The small molecule below binds the protein below.
Small molecule (SMILES): CC(=O)N[C@@H]1[C@@H](O)[C@H](O)[C@@H](CO)O[C@H]1O

Sequence of chain 4.B:
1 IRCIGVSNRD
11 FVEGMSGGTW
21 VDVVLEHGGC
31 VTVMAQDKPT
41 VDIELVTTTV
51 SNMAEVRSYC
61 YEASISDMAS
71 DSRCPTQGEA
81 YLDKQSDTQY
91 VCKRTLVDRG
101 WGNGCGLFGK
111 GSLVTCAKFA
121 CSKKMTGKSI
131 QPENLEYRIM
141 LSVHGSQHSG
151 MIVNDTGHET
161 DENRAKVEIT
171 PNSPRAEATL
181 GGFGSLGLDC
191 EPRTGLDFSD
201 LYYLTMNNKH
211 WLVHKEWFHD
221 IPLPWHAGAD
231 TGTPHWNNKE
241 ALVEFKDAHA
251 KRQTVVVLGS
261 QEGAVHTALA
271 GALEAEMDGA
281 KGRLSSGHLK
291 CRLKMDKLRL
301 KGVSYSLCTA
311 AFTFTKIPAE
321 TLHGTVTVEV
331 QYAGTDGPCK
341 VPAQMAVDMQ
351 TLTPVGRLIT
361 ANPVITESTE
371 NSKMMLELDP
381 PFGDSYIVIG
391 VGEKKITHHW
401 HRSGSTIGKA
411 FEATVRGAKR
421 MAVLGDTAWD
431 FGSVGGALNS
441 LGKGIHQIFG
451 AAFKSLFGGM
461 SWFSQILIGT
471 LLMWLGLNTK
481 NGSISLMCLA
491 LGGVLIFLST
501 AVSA

Binding-site contacts:
Ligand atom C3 contacts residue MET151 of chain 4.B at 4.1 Å (hydrophobic).
Ligand atom O5 contacts residue MET151 of chain 4.B at 3.7 Å.
Ligand atom C4 contacts residue MET151 of chain 4.B at 3.5 Å (hydrophobic).
Ligand atom C2 contacts residue ASN154 of chain 4.B at 2.5 Å.
Ligand atom O4 contacts residue MET151 of chain 4.B at 4.4 Å.
Ligand atom O7 contacts residue ASN154 of chain 4.B at 4.3 Å.
Ligand atom C5 contacts residue MET151 of chain 4.B at 4.1 Å (hydrophobic).
Ligand atom O5 contacts residue ASN154 of chain 4.B at 2.4 Å (h-bond).
Ligand atom C1 contacts residue ASN154 of chain 4.B at 1.4 Å.
Ligand atom C3 contacts residue ASN154 of chain 4.B at 3.9 Å.
Ligand atom O3 contacts residue MET151 of chain 4.B at 4.2 Å.
Ligand atom C5 contacts residue ASN154 of chain 4.B at 3.7 Å.
Ligand atom C1 contacts residue MET151 of chain 4.B at 4.2 Å (hydrophobic).
Ligand atom C2 contacts residue MET151 of chain 4.B at 4.0 Å (hydrophobic).
Ligand atom C4 contacts residue ASN154 of chain 4.B at 4.2 Å.
Ligand atom N2 contacts residue ASN154 of chain 4.B at 2.9 Å.
Ligand atom C8 contacts residue ASN154 of chain 4.B at 3.0 Å.
Ligand atom C7 contacts residue ASN154 of chain 4.B at 3.4 Å.